The small molecule below binds the protein below.
Small molecule (SMILES): O=C(Nc1ccccc1)Nc1cccnc1

Binding-site contacts:
Ligand atom C6 contacts residue GLU240 of chain 1.A at 3.1 Å.
Ligand atom C8 contacts residue ARG230 of chain 1.A at 4.0 Å.
Ligand atom C6 contacts residue HIS238 of chain 1.A at 4.3 Å.
Ligand atom C4 contacts residue GLU240 of chain 1.A at 3.6 Å.
Ligand atom N2 contacts residue ARG231 of chain 1.A at 4.2 Å.
Ligand atom C10 contacts residue ARG231 of chain 1.A at 3.4 Å.
Ligand atom O contacts residue ARG230 of chain 1.A at 4.1 Å.
Ligand atom C5 contacts residue GLU240 of chain 1.A at 2.7 Å.
Ligand atom O contacts residue PHE239 of chain 1.A at 4.0 Å.
Ligand atom C1 contacts residue GLU240 of chain 1.A at 4.1 Å.
Ligand atom C6 contacts residue PHE239 of chain 1.A at 3.6 Å (hydrophobic).
Ligand atom C10 contacts residue LEU227 of chain 1.A at 4.1 Å (hydrophobic).
Ligand atom C9 contacts residue ARG230 of chain 1.A at 3.6 Å.
Ligand atom C9 contacts residue ARG231 of chain 1.A at 3.3 Å.
Ligand atom C4 contacts residue HIS238 of chain 1.A at 3.4 Å.
Ligand atom C3 contacts residue HIS238 of chain 1.A at 3.8 Å.
Ligand atom C5 contacts residue HIS238 of chain 1.A at 3.4 Å.
Ligand atom C5 contacts residue PHE239 of chain 1.A at 3.7 Å (hydrophobic).
Ligand atom C8 contacts residue ARG231 of chain 1.A at 4.1 Å.
Ligand atom C9 contacts residue LEU227 of chain 1.A at 4.0 Å (hydrophobic).

Sequence of chain 1.A:
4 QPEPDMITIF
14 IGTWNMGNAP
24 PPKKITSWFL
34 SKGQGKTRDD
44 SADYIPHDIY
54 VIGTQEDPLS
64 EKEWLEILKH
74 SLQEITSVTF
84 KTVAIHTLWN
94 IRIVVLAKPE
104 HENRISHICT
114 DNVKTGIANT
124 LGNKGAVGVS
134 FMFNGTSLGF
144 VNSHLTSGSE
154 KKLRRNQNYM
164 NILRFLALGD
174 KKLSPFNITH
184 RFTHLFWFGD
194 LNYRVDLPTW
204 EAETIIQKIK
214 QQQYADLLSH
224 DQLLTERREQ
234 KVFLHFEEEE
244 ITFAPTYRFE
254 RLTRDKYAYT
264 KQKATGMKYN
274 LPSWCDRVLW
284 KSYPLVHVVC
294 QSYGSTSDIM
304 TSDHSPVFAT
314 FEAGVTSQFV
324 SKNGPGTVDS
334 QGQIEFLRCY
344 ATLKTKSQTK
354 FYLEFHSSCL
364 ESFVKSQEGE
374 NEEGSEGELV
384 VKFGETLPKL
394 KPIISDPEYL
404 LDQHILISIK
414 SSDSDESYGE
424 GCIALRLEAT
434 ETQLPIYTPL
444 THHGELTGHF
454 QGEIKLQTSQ